The protein below binds the small molecule below.
Small molecule (SMILES): CC(=O)N[C@@H]1[C@@H](O)[C@H](O)[C@@H](CO)O[C@H]1O

Sequence of chain 1.B:
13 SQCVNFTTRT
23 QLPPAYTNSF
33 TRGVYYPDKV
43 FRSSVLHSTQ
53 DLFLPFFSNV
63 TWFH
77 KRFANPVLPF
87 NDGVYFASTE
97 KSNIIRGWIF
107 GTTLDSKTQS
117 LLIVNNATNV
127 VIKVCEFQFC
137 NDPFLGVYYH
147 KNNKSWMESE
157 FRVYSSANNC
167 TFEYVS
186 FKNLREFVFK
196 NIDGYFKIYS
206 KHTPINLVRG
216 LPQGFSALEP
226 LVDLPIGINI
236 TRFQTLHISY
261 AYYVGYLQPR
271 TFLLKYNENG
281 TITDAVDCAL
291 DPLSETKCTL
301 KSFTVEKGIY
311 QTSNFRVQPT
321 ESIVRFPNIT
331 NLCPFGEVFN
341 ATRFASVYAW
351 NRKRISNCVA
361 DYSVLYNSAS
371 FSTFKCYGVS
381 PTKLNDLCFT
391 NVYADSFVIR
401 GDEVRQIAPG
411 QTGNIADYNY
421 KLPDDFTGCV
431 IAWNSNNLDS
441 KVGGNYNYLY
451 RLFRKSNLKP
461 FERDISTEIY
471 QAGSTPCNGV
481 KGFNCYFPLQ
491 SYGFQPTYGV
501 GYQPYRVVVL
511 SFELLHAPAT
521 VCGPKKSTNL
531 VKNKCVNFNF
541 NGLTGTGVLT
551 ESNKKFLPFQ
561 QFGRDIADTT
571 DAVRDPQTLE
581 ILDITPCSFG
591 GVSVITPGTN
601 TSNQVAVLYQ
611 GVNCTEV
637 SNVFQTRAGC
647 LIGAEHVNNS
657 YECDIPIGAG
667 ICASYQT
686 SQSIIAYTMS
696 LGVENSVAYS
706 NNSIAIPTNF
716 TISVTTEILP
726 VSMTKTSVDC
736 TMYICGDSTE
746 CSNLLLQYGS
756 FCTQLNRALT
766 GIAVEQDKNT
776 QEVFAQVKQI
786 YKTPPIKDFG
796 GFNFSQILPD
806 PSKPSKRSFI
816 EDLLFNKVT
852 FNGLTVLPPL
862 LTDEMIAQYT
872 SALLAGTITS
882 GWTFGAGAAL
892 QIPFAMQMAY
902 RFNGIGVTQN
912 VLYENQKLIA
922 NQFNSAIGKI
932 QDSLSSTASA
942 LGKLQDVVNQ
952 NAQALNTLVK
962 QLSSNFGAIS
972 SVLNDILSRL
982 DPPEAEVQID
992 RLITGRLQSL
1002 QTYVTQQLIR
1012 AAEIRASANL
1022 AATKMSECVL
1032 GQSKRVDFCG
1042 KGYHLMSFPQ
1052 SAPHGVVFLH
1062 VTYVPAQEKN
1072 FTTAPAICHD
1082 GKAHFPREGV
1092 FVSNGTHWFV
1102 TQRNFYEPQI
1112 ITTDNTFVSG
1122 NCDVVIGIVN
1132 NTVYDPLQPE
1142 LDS

Binding-site contacts:
Ligand atom C7 contacts residue ASN600 of chain 1.B at 3.6 Å.
Ligand atom C1 contacts residue ASN600 of chain 1.B at 1.4 Å.
Ligand atom O7 contacts residue ASN600 of chain 1.B at 3.9 Å.
Ligand atom C4 contacts residue ASN600 of chain 1.B at 4.2 Å.
Ligand atom N2 contacts residue ASN600 of chain 1.B at 2.8 Å (h-bond).
Ligand atom C3 contacts residue ASN600 of chain 1.B at 3.8 Å.
Ligand atom C2 contacts residue ASN600 of chain 1.B at 2.4 Å.
Ligand atom O5 contacts residue ASN600 of chain 1.B at 2.4 Å (h-bond).
Ligand atom C5 contacts residue ASN600 of chain 1.B at 3.6 Å.
Ligand atom C8 contacts residue ASN600 of chain 1.B at 4.0 Å.